A small-molecule ligand and the protein it binds are described below.
Small molecule (SMILES): Cc1c(C#N)cccc1-c1cc(-c2cn(Cc3cccc(C(C)(C)O)n3)nn2)nc(N)n1

Binding-site contacts:
Ligand atom C7 contacts residue PHE176 of chain 1.A at 3.6 Å (hydrophobic).
Ligand atom C22 contacts residue TRP401 of chain 1.A at 3.4 Å (hydrophobic).
Ligand atom C10 contacts residue ALA71 of chain 1.A at 3.3 Å (hydrophobic).
Ligand atom N contacts residue LEU93 of chain 1.A at 3.4 Å.
Ligand atom C1 contacts residue TRP401 of chain 1.A at 3.3 Å (hydrophobic).
Ligand atom N contacts residue VAL92 of chain 1.A at 3.5 Å (h-bond).
Ligand atom N1 contacts residue LEU404 of chain 1.A at 3.5 Å.
Ligand atom C contacts residue TRP401 of chain 1.A at 3.6 Å (hydrophobic).
Ligand atom C14 contacts residue TYR426 of chain 1.A at 3.6 Å (hydrophobic).
Ligand atom N2 contacts residue ASN408 of chain 1.A at 2.9 Å (h-bond).
Ligand atom N2 contacts residue GLU177 of chain 1.A at 3.5 Å (salt-bridge).
Ligand atom N1 contacts residue PHE176 of chain 1.A at 3.4 Å.
Ligand atom C contacts residue LEU93 of chain 1.A at 3.4 Å (hydrophobic).
Ligand atom C21 contacts residue HIS405 of chain 1.A at 3.4 Å.
Ligand atom C2 contacts residue MET185 of chain 1.A at 3.7 Å (hydrophobic).
Ligand atom C4 contacts residue MET185 of chain 1.A at 3.6 Å (hydrophobic).
Ligand atom C20 contacts residue LEU404 of chain 1.A at 3.7 Å (hydrophobic).
Ligand atom C3 contacts residue PHE176 of chain 1.A at 3.7 Å (hydrophobic).
Ligand atom C5 contacts residue PHE176 of chain 1.A at 3.6 Å (hydrophobic).
Ligand atom C12 contacts residue TYR17 of chain 1.A at 3.1 Å (hydrophobic).
Ligand atom N1 contacts residue ASN408 of chain 1.A at 3.4 Å (h-bond).
Ligand atom C12 contacts residue SER75 of chain 1.A at 3.6 Å.
Ligand atom C3 contacts residue VAL92 of chain 1.A at 3.6 Å (hydrophobic).
Ligand atom N6 contacts residue ALA71 of chain 1.A at 3.5 Å.
Ligand atom C13 contacts residue TYR17 of chain 1.A at 3.2 Å (hydrophobic).
Ligand atom C6 contacts residue PHE176 of chain 1.A at 3.3 Å (hydrophobic).
Ligand atom C10 contacts residue ILE74 of chain 1.A at 3.5 Å (hydrophobic).
Ligand atom N contacts residue THR96 of chain 1.A at 3.0 Å (h-bond).
Ligand atom C18 contacts residue LEU422 of chain 1.A at 3.6 Å (hydrophobic).
Ligand atom C20 contacts residue MET185 of chain 1.A at 3.7 Å (hydrophobic).
Ligand atom C11 contacts residue SER75 of chain 1.A at 3.6 Å.
Ligand atom C9 contacts residue ILE429 of chain 1.A at 3.7 Å (hydrophobic).
Ligand atom C20 contacts residue ASN408 of chain 1.A at 3.4 Å.
Ligand atom C18 contacts residue MET425 of chain 1.A at 3.5 Å (hydrophobic).
Ligand atom C5 contacts residue LEU404 of chain 1.A at 3.7 Å (hydrophobic).
Ligand atom N5 contacts residue SER75 of chain 1.A at 3.8 Å.
Ligand atom C6 contacts residue LEU404 of chain 1.A at 3.8 Å (hydrophobic).
Ligand atom C22 contacts residue HIS405 of chain 1.A at 3.5 Å.
Ligand atom C12 contacts residue ALA71 of chain 1.A at 3.7 Å (hydrophobic).
Ligand atom N3 contacts residue PHE176 of chain 1.A at 3.3 Å.

Sequence of chain 1.A:
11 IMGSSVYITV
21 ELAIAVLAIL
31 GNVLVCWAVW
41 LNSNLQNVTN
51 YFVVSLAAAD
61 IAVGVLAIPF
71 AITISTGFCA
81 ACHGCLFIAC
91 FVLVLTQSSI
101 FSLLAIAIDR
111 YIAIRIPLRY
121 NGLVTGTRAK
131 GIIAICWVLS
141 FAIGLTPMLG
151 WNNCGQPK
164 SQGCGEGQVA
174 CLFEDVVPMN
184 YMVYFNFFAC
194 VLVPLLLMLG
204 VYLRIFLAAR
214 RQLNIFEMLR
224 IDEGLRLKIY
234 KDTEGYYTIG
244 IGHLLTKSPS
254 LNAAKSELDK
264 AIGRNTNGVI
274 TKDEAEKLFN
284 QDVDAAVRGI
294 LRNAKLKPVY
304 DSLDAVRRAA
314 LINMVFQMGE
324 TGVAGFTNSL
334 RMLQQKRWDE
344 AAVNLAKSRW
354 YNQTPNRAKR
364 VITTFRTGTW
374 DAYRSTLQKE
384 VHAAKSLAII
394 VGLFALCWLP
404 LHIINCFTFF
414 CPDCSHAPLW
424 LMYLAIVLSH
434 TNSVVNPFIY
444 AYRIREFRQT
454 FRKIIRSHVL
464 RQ